Sequence of chain 27.A:
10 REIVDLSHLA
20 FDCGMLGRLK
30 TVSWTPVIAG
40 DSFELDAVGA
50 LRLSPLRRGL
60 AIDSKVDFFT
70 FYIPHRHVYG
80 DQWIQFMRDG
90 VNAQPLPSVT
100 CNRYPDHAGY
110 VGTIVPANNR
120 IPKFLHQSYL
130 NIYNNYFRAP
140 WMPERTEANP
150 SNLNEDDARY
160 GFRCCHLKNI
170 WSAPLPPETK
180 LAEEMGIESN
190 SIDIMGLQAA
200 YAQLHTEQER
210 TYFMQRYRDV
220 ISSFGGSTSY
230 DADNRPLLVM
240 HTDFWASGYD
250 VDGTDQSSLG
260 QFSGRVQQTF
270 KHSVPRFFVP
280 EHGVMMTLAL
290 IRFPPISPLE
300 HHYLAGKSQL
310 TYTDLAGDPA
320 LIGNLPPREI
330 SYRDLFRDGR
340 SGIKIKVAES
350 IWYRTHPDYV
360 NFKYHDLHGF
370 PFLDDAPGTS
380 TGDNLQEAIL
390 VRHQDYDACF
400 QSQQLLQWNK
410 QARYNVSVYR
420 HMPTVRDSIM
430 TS

Sequence of chain 27.C:
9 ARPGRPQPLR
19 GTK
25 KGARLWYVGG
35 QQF

Binding-site contacts:
Ligand atom OP2 contacts residue ASP242 of chain 27.A at 3.9 Å.
Ligand atom C5' contacts residue ASP242 of chain 27.A at 4.4 Å.
Ligand atom C2' contacts residue LYS25 of chain 27.C at 3.8 Å.

The small molecule below binds the protein below.
Small molecule (SMILES): Nc1ccn([C@H]2C[C@H](O)[C@@H](COP(=O)(O)O)O2)c(=O)n1